A small-molecule ligand and the protein it binds are described below.
Small molecule (SMILES): CC[C@H](C)[C@H](NC(=O)[C@H](Cc1ccc(O)cc1)NC(=O)[C@H](C)N)C(=O)NCC(=O)N1CCC[C@H]1C(=O)N[C@@H](Cc1ccc(OP(=O)(O)O)cc1)C(=O)N[C@H](C=O)CC(C)C

Sequence of chain 1.C:
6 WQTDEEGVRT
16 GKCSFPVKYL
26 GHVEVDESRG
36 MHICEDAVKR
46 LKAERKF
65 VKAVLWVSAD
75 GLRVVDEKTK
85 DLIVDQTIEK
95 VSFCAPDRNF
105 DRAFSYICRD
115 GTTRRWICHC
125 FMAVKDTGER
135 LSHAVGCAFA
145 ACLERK

Binding-site contacts:
Ligand atom O contacts residue SER136 of chain 1.C at 2.9 Å (h-bond).
Ligand atom O contacts residue PHE143 of chain 1.C at 3.5 Å.
Ligand atom OH contacts residue LYS94 of chain 1.C at 3.5 Å (salt-bridge).
Ligand atom OH contacts residue HIS137 of chain 1.C at 3.5 Å.
Ligand atom N contacts residue PHE97 of chain 1.C at 3.7 Å.
Ligand atom C contacts residue CYS98 of chain 1.C at 3.1 Å (hydrophobic).
Ligand atom CD2 contacts residue TRP120 of chain 1.C at 3.8 Å (hydrophobic).
Ligand atom CD contacts residue VAL95 of chain 1.C at 3.3 Å (hydrophobic).
Ligand atom CD contacts residue PHE143 of chain 1.C at 3.8 Å (hydrophobic).
Ligand atom CD contacts residue ILE92 of chain 1.C at 3.7 Å (hydrophobic).
Ligand atom O contacts residue CYS98 of chain 1.C at 3.5 Å (h-bond).
Ligand atom CD2 contacts residue SER136 of chain 1.C at 3.5 Å.
Ligand atom CE2 contacts residue ARG113 of chain 1.C at 3.8 Å.
Ligand atom CB contacts residue VAL95 of chain 1.C at 3.6 Å (hydrophobic).
Ligand atom CD1 contacts residue ARG34 of chain 1.C at 3.1 Å.
Ligand atom CA contacts residue PHE143 of chain 1.C at 3.4 Å (hydrophobic).
Ligand atom N contacts residue PHE143 of chain 1.C at 3.5 Å.
Ligand atom N contacts residue VAL95 of chain 1.C at 3.3 Å (h-bond).
Ligand atom CE2 contacts residue SER136 of chain 1.C at 3.5 Å.
Ligand atom CA contacts residue GLU93 of chain 1.C at 3.6 Å.
Ligand atom CE1 contacts residue LYS94 of chain 1.C at 3.8 Å.
Ligand atom OH contacts residue ARG113 of chain 1.C at 3.6 Å.
Ligand atom CD1 contacts residue LYS94 of chain 1.C at 3.7 Å.
Ligand atom CE2 contacts residue HIS137 of chain 1.C at 3.7 Å.
Ligand atom N contacts residue SER96 of chain 1.C at 2.5 Å (h-bond).
Ligand atom CA contacts residue VAL95 of chain 1.C at 3.5 Å (hydrophobic).
Ligand atom C contacts residue VAL95 of chain 1.C at 3.5 Å (hydrophobic).
Ligand atom O contacts residue CYS98 of chain 1.C at 3.1 Å (h-bond).
Ligand atom N contacts residue CYS98 of chain 1.C at 2.9 Å (h-bond).
Ligand atom CG contacts residue ILE92 of chain 1.C at 3.3 Å (hydrophobic).
Ligand atom N contacts residue VAL95 of chain 1.C at 3.4 Å (h-bond).
Ligand atom C contacts residue SER136 of chain 1.C at 3.8 Å.
Ligand atom O contacts residue PHE97 of chain 1.C at 3.1 Å.
Ligand atom C contacts residue PHE143 of chain 1.C at 3.6 Å (hydrophobic).
Ligand atom O contacts residue SER96 of chain 1.C at 3.6 Å (h-bond).
Ligand atom CD1 contacts residue GLU93 of chain 1.C at 3.3 Å.
Ligand atom C contacts residue SER96 of chain 1.C at 3.7 Å.
Ligand atom CA contacts residue SER96 of chain 1.C at 3.2 Å.
Ligand atom C contacts residue SER96 of chain 1.C at 3.6 Å.
Ligand atom N contacts residue CYS98 of chain 1.C at 3.7 Å.